Sequence of chain 37.A:
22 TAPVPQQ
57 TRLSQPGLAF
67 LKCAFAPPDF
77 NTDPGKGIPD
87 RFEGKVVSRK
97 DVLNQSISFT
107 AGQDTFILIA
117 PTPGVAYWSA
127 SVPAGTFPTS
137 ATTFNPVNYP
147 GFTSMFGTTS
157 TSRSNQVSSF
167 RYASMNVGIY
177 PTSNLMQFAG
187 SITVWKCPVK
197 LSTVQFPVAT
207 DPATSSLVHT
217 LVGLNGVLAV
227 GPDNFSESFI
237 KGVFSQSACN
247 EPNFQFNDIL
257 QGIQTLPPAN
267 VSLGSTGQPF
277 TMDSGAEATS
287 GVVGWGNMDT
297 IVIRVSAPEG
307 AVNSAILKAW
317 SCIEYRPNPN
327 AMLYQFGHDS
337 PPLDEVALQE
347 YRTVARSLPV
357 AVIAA

A small-molecule ligand and the protein it binds are described below.
Small molecule (SMILES): CC[C@H](C)[C@@H](C=O)NC(=O)[C@H](CO)NC(=O)[C@H](CCCCN)NC(=O)[C@@H](N)C(C)C

Binding-site contacts:
Ligand atom CG2 contacts residue PHE71 of chain 37.A at 4.0 Å (hydrophobic).
Ligand atom CD1 contacts residue THR349 of chain 37.A at 4.3 Å.